The small molecule below binds the protein below.
Small molecule (SMILES): CC(=O)N[C@H]1[C@H](O[C@H]2[C@H](O)[C@@H](NC(C)=O)CO[C@@H]2CO)O[C@H](CO)[C@@H](O)[C@@H]1O

Binding-site contacts:
Ligand atom N2 contacts residue GLU941 of chain 1.D at 3.8 Å.
Ligand atom C2 contacts residue SER943 of chain 1.D at 4.5 Å.
Ligand atom C2 contacts residue ASN1134 of chain 1.D at 2.5 Å.
Ligand atom O7 contacts residue SER943 of chain 1.D at 3.8 Å.
Ligand atom C5 contacts residue ASN1134 of chain 1.D at 3.7 Å.
Ligand atom C5 contacts residue SER943 of chain 1.D at 4.5 Å.
Ligand atom C7 contacts residue ASN1134 of chain 1.D at 4.1 Å.
Ligand atom N2 contacts residue ASN1134 of chain 1.D at 2.9 Å (h-bond).
Ligand atom O6 contacts residue SER943 of chain 1.D at 4.1 Å.
Ligand atom C8 contacts residue HIS1132 of chain 1.D at 3.2 Å.
Ligand atom C7 contacts residue HIS1132 of chain 1.D at 4.1 Å.
Ligand atom C1 contacts residue ASN1134 of chain 1.D at 1.4 Å.
Ligand atom O5 contacts residue ASN1134 of chain 1.D at 2.4 Å (h-bond).
Ligand atom C8 contacts residue SER1133 of chain 1.D at 4.5 Å.
Ligand atom C4 contacts residue ASN1134 of chain 1.D at 4.2 Å.
Ligand atom C8 contacts residue GLU941 of chain 1.D at 4.0 Å.
Ligand atom C3 contacts residue ASN1134 of chain 1.D at 3.8 Å.
Ligand atom O3 contacts residue SER943 of chain 1.D at 4.0 Å.
Ligand atom C7 contacts residue GLU941 of chain 1.D at 4.0 Å.
Ligand atom N2 contacts residue HIS1132 of chain 1.D at 4.0 Å.
Ligand atom C4 contacts residue SER943 of chain 1.D at 4.1 Å.

Sequence of chain 1.D:
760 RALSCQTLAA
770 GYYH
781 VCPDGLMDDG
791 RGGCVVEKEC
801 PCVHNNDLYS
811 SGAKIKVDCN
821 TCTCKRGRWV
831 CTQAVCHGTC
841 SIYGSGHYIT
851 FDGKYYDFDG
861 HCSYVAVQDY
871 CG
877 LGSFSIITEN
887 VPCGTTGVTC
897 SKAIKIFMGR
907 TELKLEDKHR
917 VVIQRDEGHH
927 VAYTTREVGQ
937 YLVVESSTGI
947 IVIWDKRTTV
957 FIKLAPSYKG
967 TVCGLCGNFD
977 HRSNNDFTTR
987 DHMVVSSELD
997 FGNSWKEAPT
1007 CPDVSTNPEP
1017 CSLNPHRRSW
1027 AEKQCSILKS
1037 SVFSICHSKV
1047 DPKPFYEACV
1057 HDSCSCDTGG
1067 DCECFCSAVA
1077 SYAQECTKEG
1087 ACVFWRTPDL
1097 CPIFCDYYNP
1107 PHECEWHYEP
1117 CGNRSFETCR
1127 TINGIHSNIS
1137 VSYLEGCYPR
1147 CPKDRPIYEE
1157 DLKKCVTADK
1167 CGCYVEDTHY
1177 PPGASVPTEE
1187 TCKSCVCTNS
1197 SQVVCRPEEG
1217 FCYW